A protein and the small-molecule ligand that binds it are described below.
Small molecule (SMILES): CC(C)C[C@H](NC(=O)CN)C(=O)N[C@H](C(=O)N[C@H](C(=O)NCC(=O)N[C@@H](CO)C(=O)N[C@@H](CC(C)C)C(=O)N[C@@H](CCCN=C(N)N)C(=O)NCC=O)C(C)C)[C@@H](C)O

Sequence of chain 30.A:
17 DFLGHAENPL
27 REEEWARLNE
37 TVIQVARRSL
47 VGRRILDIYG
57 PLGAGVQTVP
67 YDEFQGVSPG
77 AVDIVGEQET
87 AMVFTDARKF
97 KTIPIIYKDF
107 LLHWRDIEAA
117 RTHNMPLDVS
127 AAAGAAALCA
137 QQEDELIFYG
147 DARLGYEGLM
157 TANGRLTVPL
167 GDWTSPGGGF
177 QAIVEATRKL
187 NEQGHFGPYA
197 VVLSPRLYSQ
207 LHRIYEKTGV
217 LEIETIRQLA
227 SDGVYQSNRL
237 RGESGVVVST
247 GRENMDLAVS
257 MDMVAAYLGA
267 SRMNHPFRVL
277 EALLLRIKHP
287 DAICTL

Binding-site contacts:
Ligand atom C contacts residue ARG49 of chain 30.A at 3.4 Å.
Ligand atom CD2 contacts residue ARG43 of chain 30.A at 3.7 Å.
Ligand atom CB contacts residue MET259 of chain 30.A at 3.8 Å (hydrophobic).
Ligand atom N contacts residue ASP258 of chain 30.A at 3.0 Å (salt-bridge).
Ligand atom NH2 contacts residue ARG50 of chain 30.A at 3.3 Å (salt-bridge).
Ligand atom CB contacts residue ILE39 of chain 30.A at 3.6 Å (hydrophobic).
Ligand atom CA contacts residue ARG50 of chain 30.A at 3.5 Å.
Ligand atom CD2 contacts residue ASP258 of chain 30.A at 3.5 Å.
Ligand atom N contacts residue ARG49 of chain 30.A at 3.6 Å.
Ligand atom C contacts residue ASP258 of chain 30.A at 3.7 Å.
Ligand atom N contacts residue ILE39 of chain 30.A at 3.7 Å.
Ligand atom O contacts residue ARG50 of chain 30.A at 3.6 Å.
Ligand atom C contacts residue ASP258 of chain 30.A at 3.6 Å.
Ligand atom OG1 contacts residue ASP258 of chain 30.A at 3.3 Å.
Ligand atom CA contacts residue ASP258 of chain 30.A at 3.7 Å.
Ligand atom N contacts residue ASP258 of chain 30.A at 2.8 Å (salt-bridge).
Ligand atom CG2 contacts residue MET259 of chain 30.A at 3.7 Å (hydrophobic).
Ligand atom N contacts residue ASP258 of chain 30.A at 2.9 Å (salt-bridge).
Ligand atom NH1 contacts residue THR246 of chain 30.A at 3.0 Å (h-bond).
Ligand atom O contacts residue ARG43 of chain 30.A at 3.0 Å (salt-bridge).
Ligand atom CD contacts residue LEU52 of chain 30.A at 3.5 Å (hydrophobic).
Ligand atom CA contacts residue ASP258 of chain 30.A at 3.5 Å.
Ligand atom CG2 contacts residue ALA42 of chain 30.A at 3.7 Å (hydrophobic).
Ligand atom CB contacts residue ARG50 of chain 30.A at 3.7 Å.
Ligand atom OG1 contacts residue MET259 of chain 30.A at 2.8 Å (h-bond).
Ligand atom CB contacts residue ASP258 of chain 30.A at 3.5 Å.
Ligand atom C contacts residue ILE39 of chain 30.A at 3.6 Å (hydrophobic).
Ligand atom CB contacts residue ASP258 of chain 30.A at 3.7 Å.
Ligand atom NH1 contacts residue ASP228 of chain 30.A at 2.8 Å (salt-bridge).
Ligand atom O contacts residue ARG43 of chain 30.A at 3.1 Å (salt-bridge).
Ligand atom NE contacts residue ASP53 of chain 30.A at 3.7 Å.
Ligand atom CB contacts residue ARG49 of chain 30.A at 3.5 Å.
Ligand atom O contacts residue ARG49 of chain 30.A at 3.1 Å (salt-bridge).
Ligand atom CA contacts residue ASP258 of chain 30.A at 3.7 Å.
Ligand atom CA contacts residue ARG49 of chain 30.A at 3.5 Å.
Ligand atom OG1 contacts residue ILE39 of chain 30.A at 3.5 Å.
Ligand atom N contacts residue ARG49 of chain 30.A at 3.6 Å.
Ligand atom O contacts residue ILE39 of chain 30.A at 3.6 Å.
Ligand atom N contacts residue ARG49 of chain 30.A at 3.0 Å (salt-bridge).
Ligand atom CD contacts residue ARG50 of chain 30.A at 3.6 Å.